Sequence of chain 1.D:
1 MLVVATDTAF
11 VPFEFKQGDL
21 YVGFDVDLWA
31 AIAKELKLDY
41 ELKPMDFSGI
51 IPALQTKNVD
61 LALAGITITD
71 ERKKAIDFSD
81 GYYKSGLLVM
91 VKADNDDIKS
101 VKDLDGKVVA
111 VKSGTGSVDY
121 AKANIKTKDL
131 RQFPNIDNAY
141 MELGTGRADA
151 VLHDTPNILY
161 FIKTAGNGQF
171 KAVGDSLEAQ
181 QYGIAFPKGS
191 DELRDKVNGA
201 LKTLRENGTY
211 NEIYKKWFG

This protein binds this small molecule.
Small molecule (SMILES): NC(=O)CC[C@H](N)C(=O)O

Binding-site contacts:
Ligand atom OE1 contacts residue HIS153 of chain 1.D at 2.9 Å (h-bond).
Ligand atom O contacts residue THR115 of chain 1.D at 2.9 Å.
Ligand atom CD contacts residue PHE10 of chain 1.D at 3.3 Å (hydrophobic).
Ligand atom C contacts residue ARG72 of chain 1.D at 3.7 Å.
Ligand atom N contacts residue ASP154 of chain 1.D at 2.8 Å (salt-bridge).
Ligand atom OXT contacts residue PHE47 of chain 1.D at 3.7 Å.
Ligand atom CB contacts residue THR115 of chain 1.D at 4.0 Å.
Ligand atom O contacts residue GLY116 of chain 1.D at 2.8 Å (h-bond).
Ligand atom C contacts residue PHE47 of chain 1.D at 3.6 Å (hydrophobic).
Ligand atom CD contacts residue HIS153 of chain 1.D at 3.7 Å.
Ligand atom CG contacts residue GLY65 of chain 1.D at 3.5 Å.
Ligand atom OE1 contacts residue PHE10 of chain 1.D at 3.2 Å.
Ligand atom NE2 contacts residue ASP7 of chain 1.D at 3.2 Å (salt-bridge).
Ligand atom CG contacts residue HIS153 of chain 1.D at 4.0 Å.
Ligand atom O contacts residue ARG72 of chain 1.D at 3.0 Å (salt-bridge).
Ligand atom N contacts residue THR67 of chain 1.D at 3.0 Å (h-bond).
Ligand atom NE2 contacts residue ALA64 of chain 1.D at 2.7 Å (h-bond).
Ligand atom C contacts residue GLY116 of chain 1.D at 3.7 Å.
Ligand atom OE1 contacts residue LYS112 of chain 1.D at 2.8 Å (salt-bridge).
Ligand atom N contacts residue GLN180 of chain 1.D at 3.8 Å.
Ligand atom OE1 contacts residue ASP7 of chain 1.D at 4.0 Å.
Ligand atom N contacts residue TYR182 of chain 1.D at 3.8 Å.
Ligand atom CD contacts residue ALA64 of chain 1.D at 3.9 Å (hydrophobic).
Ligand atom CA contacts residue ASP154 of chain 1.D at 3.6 Å.
Ligand atom N contacts residue GLY65 of chain 1.D at 3.1 Å (h-bond).
Ligand atom C contacts residue THR67 of chain 1.D at 3.9 Å.
Ligand atom CA contacts residue GLY65 of chain 1.D at 3.7 Å.
Ligand atom OXT contacts residue ARG72 of chain 1.D at 2.9 Å (salt-bridge).
Ligand atom NE2 contacts residue PHE10 of chain 1.D at 3.5 Å.
Ligand atom OXT contacts residue THR67 of chain 1.D at 3.1 Å (h-bond).
Ligand atom CD contacts residue LYS112 of chain 1.D at 3.7 Å.
Ligand atom CG contacts residue PHE10 of chain 1.D at 3.5 Å (hydrophobic).
Ligand atom CB contacts residue GLY65 of chain 1.D at 3.3 Å.
Ligand atom C contacts residue THR115 of chain 1.D at 4.0 Å.
Ligand atom CB contacts residue PHE47 of chain 1.D at 3.5 Å (hydrophobic).
Ligand atom NE2 contacts residue LYS112 of chain 1.D at 3.7 Å.
Ligand atom CG contacts residue ASP154 of chain 1.D at 3.4 Å.
Ligand atom O contacts residue PHE47 of chain 1.D at 3.5 Å.
Ligand atom NE2 contacts residue PHE47 of chain 1.D at 3.5 Å.
Ligand atom OXT contacts residue GLY65 of chain 1.D at 3.8 Å.